Binding-site contacts:
Ligand atom C5 contacts residue ASN166 of chain 1.E at 3.5 Å.
Ligand atom O3 contacts residue ASN166 of chain 1.E at 3.8 Å.
Ligand atom C7 contacts residue THR168 of chain 1.E at 4.4 Å.
Ligand atom C2 contacts residue THR168 of chain 1.E at 4.3 Å.
Ligand atom O5 contacts residue THR239 of chain 1.E at 3.5 Å (h-bond).
Ligand atom C2 contacts residue ASN166 of chain 1.E at 2.6 Å.
Ligand atom C3 contacts residue ASN166 of chain 1.E at 3.9 Å.
Ligand atom C6 contacts residue ASN166 of chain 1.E at 4.5 Å.
Ligand atom C5 contacts residue THR239 of chain 1.E at 4.4 Å.
Ligand atom C1 contacts residue ASN166 of chain 1.E at 1.5 Å.
Ligand atom C4 contacts residue ASN166 of chain 1.E at 4.3 Å.
Ligand atom N2 contacts residue ASN166 of chain 1.E at 3.5 Å (h-bond).
Ligand atom O5 contacts residue ASN166 of chain 1.E at 2.3 Å (h-bond).
Ligand atom O3 contacts residue GLY237 of chain 1.E at 3.8 Å.
Ligand atom C6 contacts residue THR239 of chain 1.E at 3.9 Å.
Ligand atom O7 contacts residue THR168 of chain 1.E at 3.7 Å.
Ligand atom C7 contacts residue ASN166 of chain 1.E at 4.4 Å.

This small molecule binds to this protein.
Small molecule (SMILES): CC(=O)N[C@@H]1[C@@H](O)[C@H](O)[C@@H](CO)O[C@H]1O

Sequence of chain 1.E:
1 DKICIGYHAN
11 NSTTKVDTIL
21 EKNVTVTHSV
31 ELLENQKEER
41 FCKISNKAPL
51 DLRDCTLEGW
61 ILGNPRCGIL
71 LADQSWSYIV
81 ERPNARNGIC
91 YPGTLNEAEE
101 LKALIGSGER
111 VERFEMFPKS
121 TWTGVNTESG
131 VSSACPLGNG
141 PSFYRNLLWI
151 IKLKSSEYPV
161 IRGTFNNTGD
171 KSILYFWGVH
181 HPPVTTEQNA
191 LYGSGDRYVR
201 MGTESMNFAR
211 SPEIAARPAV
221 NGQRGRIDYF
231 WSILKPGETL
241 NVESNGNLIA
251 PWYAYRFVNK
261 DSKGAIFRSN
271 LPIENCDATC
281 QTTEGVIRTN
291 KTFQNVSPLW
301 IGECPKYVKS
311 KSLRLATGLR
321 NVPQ